Binding-site contacts:
Ligand atom O5 contacts residue ASN2 of chain 1.B at 2.4 Å (h-bond).
Ligand atom C7 contacts residue ASN2 of chain 1.B at 3.4 Å.
Ligand atom C8 contacts residue MET1 of chain 1.B at 4.0 Å (hydrophobic).
Ligand atom C6 contacts residue ASP282 of chain 1.B at 3.6 Å.
Ligand atom O5 contacts residue GLY280 of chain 1.B at 4.0 Å.
Ligand atom C1 contacts residue GLY280 of chain 1.B at 3.7 Å.
Ligand atom O6 contacts residue SER281 of chain 1.B at 3.1 Å (h-bond).
Ligand atom C5 contacts residue ASP282 of chain 1.B at 4.1 Å.
Ligand atom C1 contacts residue SER281 of chain 1.B at 4.3 Å.
Ligand atom N2 contacts residue GLY280 of chain 1.B at 4.1 Å.
Ligand atom C2 contacts residue ASN2 of chain 1.B at 2.4 Å.
Ligand atom C1 contacts residue ASP282 of chain 1.B at 4.3 Å.
Ligand atom C5 contacts residue ASN2 of chain 1.B at 3.7 Å.
Ligand atom C8 contacts residue GLY280 of chain 1.B at 3.8 Å.
Ligand atom C7 contacts residue GLY280 of chain 1.B at 3.8 Å.
Ligand atom C2 contacts residue GLY280 of chain 1.B at 3.6 Å.
Ligand atom C4 contacts residue ASN2 of chain 1.B at 4.2 Å.
Ligand atom C1 contacts residue ASN2 of chain 1.B at 1.4 Å.
Ligand atom O7 contacts residue GLY280 of chain 1.B at 4.1 Å.
Ligand atom O7 contacts residue ASN2 of chain 1.B at 4.4 Å.
Ligand atom C6 contacts residue SER281 of chain 1.B at 4.5 Å.
Ligand atom O6 contacts residue ASP282 of chain 1.B at 3.1 Å (salt-bridge).
Ligand atom O5 contacts residue SER281 of chain 1.B at 3.6 Å.
Ligand atom N2 contacts residue ASN2 of chain 1.B at 2.8 Å (h-bond).
Ligand atom O5 contacts residue ASP282 of chain 1.B at 3.3 Å.
Ligand atom C8 contacts residue ASN2 of chain 1.B at 3.6 Å.
Ligand atom C3 contacts residue ASN2 of chain 1.B at 3.8 Å.

Sequence of chain 1.B:
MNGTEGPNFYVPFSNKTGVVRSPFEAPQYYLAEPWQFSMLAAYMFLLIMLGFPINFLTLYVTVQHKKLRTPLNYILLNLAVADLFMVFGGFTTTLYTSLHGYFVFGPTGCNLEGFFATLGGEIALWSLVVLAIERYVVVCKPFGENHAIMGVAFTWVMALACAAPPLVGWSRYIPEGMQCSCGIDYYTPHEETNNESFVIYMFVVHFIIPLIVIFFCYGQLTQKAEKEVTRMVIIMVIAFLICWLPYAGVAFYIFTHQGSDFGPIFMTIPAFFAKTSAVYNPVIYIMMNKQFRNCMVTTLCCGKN

This small molecule binds to this protein.
Small molecule (SMILES): CC(=O)N[C@H]1[C@H](O[C@H]2[C@H](O)[C@@H](NC(C)=O)CO[C@@H]2CO)O[C@H](CO)[C@@H](O)[C@@H]1O